Sequence of chain 4.A:
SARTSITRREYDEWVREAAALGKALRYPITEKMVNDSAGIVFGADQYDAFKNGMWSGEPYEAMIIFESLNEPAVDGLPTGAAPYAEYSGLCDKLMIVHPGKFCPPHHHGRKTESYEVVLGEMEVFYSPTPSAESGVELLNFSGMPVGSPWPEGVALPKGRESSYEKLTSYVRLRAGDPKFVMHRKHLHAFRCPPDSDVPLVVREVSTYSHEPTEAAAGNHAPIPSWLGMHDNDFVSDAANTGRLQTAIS

Sequence of chain 2.A:
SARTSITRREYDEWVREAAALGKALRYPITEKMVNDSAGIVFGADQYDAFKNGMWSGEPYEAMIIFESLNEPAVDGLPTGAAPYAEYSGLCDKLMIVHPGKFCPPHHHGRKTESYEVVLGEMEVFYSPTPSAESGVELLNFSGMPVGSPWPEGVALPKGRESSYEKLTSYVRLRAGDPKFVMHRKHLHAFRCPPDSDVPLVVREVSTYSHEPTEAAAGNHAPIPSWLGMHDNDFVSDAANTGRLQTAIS

Binding-site contacts:
Ligand atom O2 contacts residue ARG37 of chain 2.A at 4.1 Å.
Ligand atom C2 contacts residue LYS34 of chain 2.A at 3.6 Å.
Ligand atom O5 contacts residue LYS34 of chain 2.A at 3.0 Å (salt-bridge).
Ligand atom C5 contacts residue PRO39 of chain 2.A at 4.4 Å (hydrophobic).
Ligand atom O4 contacts residue ILE40 of chain 2.A at 4.5 Å.
Ligand atom C5 contacts residue TYR38 of chain 2.A at 3.0 Å (hydrophobic).
Ligand atom C5 contacts residue ARG37 of chain 2.A at 4.4 Å.
Ligand atom C4 contacts residue LYS34 of chain 2.A at 4.1 Å.
Ligand atom C1 contacts residue LYS34 of chain 2.A at 2.9 Å.
Ligand atom O1 contacts residue LYS34 of chain 2.A at 4.1 Å.
Ligand atom C5 contacts residue ILE40 of chain 2.A at 4.5 Å (hydrophobic).
Ligand atom O4 contacts residue GLY187 of chain 4.A at 3.5 Å.
Ligand atom C5 contacts residue LYS34 of chain 2.A at 3.6 Å.
Ligand atom C1 contacts residue ARG37 of chain 1.A at 3.8 Å.
Ligand atom O2 contacts residue ALA186 of chain 4.A at 4.3 Å.
Ligand atom O3 contacts residue ALA186 of chain 4.A at 3.7 Å.
Ligand atom O3 contacts residue GLY187 of chain 4.A at 3.7 Å.
Ligand atom O1 contacts residue ARG37 of chain 1.A at 3.7 Å.
Ligand atom C1 contacts residue ARG37 of chain 2.A at 4.2 Å.
Ligand atom O5 contacts residue TYR38 of chain 2.A at 3.6 Å (h-bond).
Ligand atom C4 contacts residue TYR38 of chain 2.A at 4.4 Å (hydrophobic).
Ligand atom C2 contacts residue ARG37 of chain 2.A at 4.1 Å.
Ligand atom O5 contacts residue ARG37 of chain 2.A at 3.4 Å.

A small-molecule ligand and the protein it binds are described below.
Small molecule (SMILES): OC[C@@]1(O)OC[C@H](O)[C@@H]1O

Sequence of chain 1.A:
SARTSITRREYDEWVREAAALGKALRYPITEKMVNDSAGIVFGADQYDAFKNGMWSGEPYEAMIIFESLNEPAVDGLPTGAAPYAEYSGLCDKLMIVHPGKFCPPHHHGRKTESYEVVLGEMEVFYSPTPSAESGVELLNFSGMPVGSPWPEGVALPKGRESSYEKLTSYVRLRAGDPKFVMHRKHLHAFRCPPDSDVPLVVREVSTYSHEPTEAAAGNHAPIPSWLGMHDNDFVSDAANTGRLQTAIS